Sequence of chain 31.A:
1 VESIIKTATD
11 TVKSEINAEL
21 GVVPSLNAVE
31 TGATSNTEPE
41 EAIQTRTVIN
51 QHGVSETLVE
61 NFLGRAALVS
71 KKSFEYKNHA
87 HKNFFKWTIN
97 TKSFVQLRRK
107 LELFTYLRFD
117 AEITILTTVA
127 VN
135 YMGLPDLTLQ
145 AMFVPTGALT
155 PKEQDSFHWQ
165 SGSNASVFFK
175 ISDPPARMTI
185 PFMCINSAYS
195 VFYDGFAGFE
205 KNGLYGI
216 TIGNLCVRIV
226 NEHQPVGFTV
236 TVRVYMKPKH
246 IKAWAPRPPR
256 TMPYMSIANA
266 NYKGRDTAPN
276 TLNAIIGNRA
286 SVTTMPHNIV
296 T

Sequence of chain 32.C:
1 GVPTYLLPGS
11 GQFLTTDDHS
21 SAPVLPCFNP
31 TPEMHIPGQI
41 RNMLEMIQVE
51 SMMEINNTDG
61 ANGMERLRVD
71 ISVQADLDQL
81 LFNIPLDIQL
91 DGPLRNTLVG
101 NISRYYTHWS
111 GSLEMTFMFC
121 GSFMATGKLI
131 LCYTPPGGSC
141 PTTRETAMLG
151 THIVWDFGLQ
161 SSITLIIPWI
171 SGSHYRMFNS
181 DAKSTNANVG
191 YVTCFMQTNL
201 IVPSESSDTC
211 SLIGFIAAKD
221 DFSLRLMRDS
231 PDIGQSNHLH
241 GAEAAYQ

The protein below binds the small molecule below.
Small molecule (SMILES): Cc1cc(CCCOc2c(C)cc(-c3noc(C(F)(F)F)n3)cc2C)on1

Sequence of chain 31.C:
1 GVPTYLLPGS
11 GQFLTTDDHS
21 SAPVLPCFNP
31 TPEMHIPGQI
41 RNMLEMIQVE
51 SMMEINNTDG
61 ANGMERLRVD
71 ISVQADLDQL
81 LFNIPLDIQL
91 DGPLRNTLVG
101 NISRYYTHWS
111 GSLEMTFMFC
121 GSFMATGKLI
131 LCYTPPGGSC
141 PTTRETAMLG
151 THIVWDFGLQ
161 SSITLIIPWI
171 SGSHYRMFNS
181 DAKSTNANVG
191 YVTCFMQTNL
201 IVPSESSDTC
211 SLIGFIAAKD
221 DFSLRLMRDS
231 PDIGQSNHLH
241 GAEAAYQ

Binding-site contacts:
Ligand atom CM2 contacts residue ILE217 of chain 31.A at 3.4 Å (hydrophobic).
Ligand atom O1 contacts residue PHE115 of chain 31.A at 3.4 Å.
Ligand atom C6B contacts residue ILE95 of chain 31.A at 4.0 Å (hydrophobic).
Ligand atom N1A contacts residue ILE119 of chain 31.A at 3.8 Å.
Ligand atom O1B contacts residue ILE119 of chain 31.A at 3.9 Å.
Ligand atom C6B contacts residue ILE119 of chain 31.A at 3.8 Å (hydrophobic).
Ligand atom F2 contacts residue ALA145 of chain 31.A at 2.8 Å.
Ligand atom F1 contacts residue MET182 of chain 31.A at 3.2 Å.
Ligand atom C3B contacts residue ILE184 of chain 31.A at 3.5 Å (hydrophobic).
Ligand atom C5 contacts residue TYR193 of chain 31.A at 4.0 Å (hydrophobic).
Ligand atom F1 contacts residue VAL171 of chain 31.A at 3.8 Å.
Ligand atom C3A contacts residue LEU220 of chain 31.A at 4.0 Å (hydrophobic).
Ligand atom F2 contacts residue VAL171 of chain 31.A at 3.9 Å.
Ligand atom O1A contacts residue LEU220 of chain 31.A at 3.4 Å.
Ligand atom C4 contacts residue TYR193 of chain 31.A at 3.9 Å (hydrophobic).
Ligand atom C2A contacts residue LEU220 of chain 31.A at 3.8 Å (hydrophobic).
Ligand atom F2 contacts residue PHE147 of chain 31.A at 3.8 Å.
Ligand atom N3A contacts residue PHE147 of chain 31.A at 3.9 Å.
Ligand atom O1A contacts residue ILE121 of chain 31.A at 3.8 Å.
Ligand atom O1 contacts residue THR97 of chain 31.A at 3.8 Å.
Ligand atom CM2 contacts residue ILE95 of chain 31.A at 4.0 Å (hydrophobic).
Ligand atom CM2 contacts residue ILE184 of chain 31.A at 3.8 Å (hydrophobic).
Ligand atom F3 contacts residue PHE147 of chain 31.A at 3.5 Å.
Ligand atom C2B contacts residue ILE184 of chain 31.A at 3.8 Å (hydrophobic).
Ligand atom C1C contacts residue TYR193 of chain 31.A at 3.9 Å (hydrophobic).
Ligand atom N3A contacts residue ILE184 of chain 31.A at 3.9 Å.
Ligand atom C4 contacts residue ILE217 of chain 31.A at 4.0 Å (hydrophobic).
Ligand atom C5B contacts residue ILE119 of chain 31.A at 3.9 Å (hydrophobic).
Ligand atom F3 contacts residue VAL24 of chain 31.C at 3.3 Å.
Ligand atom C1B contacts residue ILE95 of chain 31.A at 3.6 Å (hydrophobic).
Ligand atom N1A contacts residue LEU220 of chain 31.A at 3.3 Å.
Ligand atom N2 contacts residue PHE115 of chain 31.A at 3.7 Å.
Ligand atom CM2 contacts residue PHE147 of chain 31.A at 3.8 Å (hydrophobic).
Ligand atom F2 contacts residue ALA169 of chain 31.A at 3.6 Å.
Ligand atom CM6 contacts residue ILE95 of chain 31.A at 3.9 Å (hydrophobic).
Ligand atom CM6 contacts residue TRP93 of chain 31.A at 3.7 Å (hydrophobic).
Ligand atom CM6 contacts residue ILE119 of chain 31.A at 4.0 Å (hydrophobic).
Ligand atom N2 contacts residue THR97 of chain 31.A at 3.8 Å.
Ligand atom F3 contacts residue ALA169 of chain 31.A at 3.7 Å.
Ligand atom C2B contacts residue ILE95 of chain 31.A at 3.8 Å (hydrophobic).